Binding-site contacts:
Ligand atom C5' contacts residue LYS89 of chain 1.B at 3.5 Å.
Ligand atom C5' contacts residue ASN142 of chain 1.B at 3.6 Å.
Ligand atom C5' contacts residue TYR144 of chain 1.B at 3.6 Å (hydrophobic).
Ligand atom OP1 contacts residue LYS89 of chain 1.B at 2.9 Å (salt-bridge).
Ligand atom O4' contacts residue ARG131 of chain 1.B at 3.7 Å.
Ligand atom OP1 contacts residue ARG88 of chain 1.B at 3.0 Å (salt-bridge).
Ligand atom P contacts residue CYS85 of chain 1.B at 3.5 Å.
Ligand atom O3' contacts residue ASN142 of chain 1.B at 3.7 Å.
Ligand atom OP1 contacts residue CYS85 of chain 1.B at 3.0 Å (h-bond).
Ligand atom O3' contacts residue VAL84 of chain 1.B at 3.5 Å.
Ligand atom O3' contacts residue LYS89 of chain 1.B at 3.8 Å.
Ligand atom O3' contacts residue ARG88 of chain 1.B at 3.7 Å.
Ligand atom C5' contacts residue LEU141 of chain 1.B at 3.4 Å (hydrophobic).
Ligand atom N2 contacts residue ARG131 of chain 1.B at 3.2 Å (salt-bridge).
Ligand atom O4' contacts residue ARG131 of chain 1.B at 3.1 Å (salt-bridge).
Ligand atom OP1 contacts residue LYS140 of chain 1.B at 2.8 Å (salt-bridge).
Ligand atom OP1 contacts residue GLU87 of chain 1.B at 3.3 Å (salt-bridge).
Ligand atom N7 contacts residue ILE128 of chain 1.B at 3.7 Å.
Ligand atom OP1 contacts residue LYS135 of chain 1.B at 3.7 Å.
Ligand atom O6 contacts residue VAL124 of chain 1.B at 3.7 Å.
Ligand atom C5' contacts residue VAL84 of chain 1.B at 3.5 Å (hydrophobic).
Ligand atom O3' contacts residue TYR144 of chain 1.B at 3.3 Å (h-bond).
Ligand atom N3 contacts residue ARG131 of chain 1.B at 3.5 Å (salt-bridge).
Ligand atom C4' contacts residue ARG131 of chain 1.B at 3.5 Å.
Ligand atom OP1 contacts residue ASN142 of chain 1.B at 3.2 Å (h-bond).
Ligand atom OP2 contacts residue CYS85 of chain 1.B at 3.4 Å (h-bond).
Ligand atom OP1 contacts residue TYR144 of chain 1.B at 2.4 Å (h-bond).
Ligand atom C5' contacts residue GLY86 of chain 1.B at 3.8 Å.
Ligand atom OP1 contacts residue VAL84 of chain 1.B at 3.6 Å.
Ligand atom C5' contacts residue ILE128 of chain 1.B at 3.7 Å (hydrophobic).
Ligand atom C4' contacts residue LEU141 of chain 1.B at 3.7 Å (hydrophobic).
Ligand atom OP2 contacts residue LYS135 of chain 1.B at 3.4 Å.
Ligand atom C4' contacts residue ALA132 of chain 1.B at 3.8 Å (hydrophobic).
Ligand atom C5 contacts residue ILE128 of chain 1.B at 3.8 Å (hydrophobic).
Ligand atom O3' contacts residue CYS85 of chain 1.B at 3.3 Å (h-bond).
Ligand atom C4' contacts residue GLN143 of chain 1.B at 3.8 Å.
Ligand atom P contacts residue TYR144 of chain 1.B at 3.4 Å.
Ligand atom C4' contacts residue ARG131 of chain 1.B at 3.8 Å.
Ligand atom OP1 contacts residue GLY86 of chain 1.B at 3.1 Å.
Ligand atom C8 contacts residue ILE128 of chain 1.B at 3.8 Å (hydrophobic).

Sequence of chain 1.B:
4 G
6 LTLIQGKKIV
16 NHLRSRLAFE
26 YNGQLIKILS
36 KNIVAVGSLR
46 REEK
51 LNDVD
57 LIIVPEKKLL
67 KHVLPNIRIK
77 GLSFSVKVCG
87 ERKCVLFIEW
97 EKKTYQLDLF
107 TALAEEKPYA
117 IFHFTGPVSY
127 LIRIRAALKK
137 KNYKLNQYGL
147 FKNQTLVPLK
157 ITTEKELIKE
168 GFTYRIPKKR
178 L

This protein binds this small molecule.
Small molecule (SMILES): Cc1cn([C@H]2C[C@H](O[P](=O)(O)OC[C@H]3O[C@@H](n4cnc5c(=O)nc(N)[nH]c54)C[C@@H]3O[P](=O)(O)OC[C@H]3O[C@@H](n4cc(C)c(=O)[nH]c4=O)C[C@@H]3O[P](=O)(O)OC[C@H]3O[C@@H](n4ccc(N)nc4=O)C[C@@H]3O[P](=O)(O)OC[C@H]3O[C@@H](n4ccc(N)nc4=O)C[C@@H]3O)[C@@H](CO[P](=O)(O)O[C@H]3C[C@H](n4cc(C)c(=O)[nH]c4=O)O[C@@H]3CO[P](=O)(O)O[C@H]3C[C@H](n4cnc5c(=O)nc(N)[nH]c54)O[C@@H]3CO)O2)c(=O)[nH]c1=O